Sequence of chain 1.D:
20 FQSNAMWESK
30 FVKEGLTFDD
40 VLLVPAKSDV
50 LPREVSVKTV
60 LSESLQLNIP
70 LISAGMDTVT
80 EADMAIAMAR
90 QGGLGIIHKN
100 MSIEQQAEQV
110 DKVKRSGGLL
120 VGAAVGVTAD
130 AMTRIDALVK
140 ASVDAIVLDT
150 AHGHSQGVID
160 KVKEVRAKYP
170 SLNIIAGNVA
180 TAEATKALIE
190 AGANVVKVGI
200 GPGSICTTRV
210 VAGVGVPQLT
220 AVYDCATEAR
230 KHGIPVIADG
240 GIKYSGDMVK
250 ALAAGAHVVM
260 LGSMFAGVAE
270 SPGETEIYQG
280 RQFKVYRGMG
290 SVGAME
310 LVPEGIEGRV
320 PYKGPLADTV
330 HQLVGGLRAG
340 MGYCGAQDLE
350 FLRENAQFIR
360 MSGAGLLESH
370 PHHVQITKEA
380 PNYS

Binding-site contacts:
Ligand atom C5 contacts residue ILE204 of chain 1.D at 3.5 Å (hydrophobic).
Ligand atom O3' contacts residue MET259 of chain 1.D at 3.4 Å (h-bond).
Ligand atom C3' contacts residue ASP238 of chain 1.D at 3.3 Å.
Ligand atom N7 contacts residue GLY287 of chain 1.D at 3.3 Å.
Ligand atom O6 contacts residue GLY287 of chain 1.D at 3.1 Å.
Ligand atom O6 contacts residue MET288 of chain 1.D at 3.2 Å (h-bond).
Ligand atom N1 contacts residue GLU313 of chain 1.D at 3.0 Å (salt-bridge).
Ligand atom N3 contacts residue 8LA1 of chain 1.W at 3.6 Å.
Ligand atom O3P contacts residue LEU260 of chain 1.D at 3.7 Å.
Ligand atom O2P contacts residue GLY261 of chain 1.D at 3.7 Å.
Ligand atom O6 contacts residue GLY314 of chain 1.D at 3.6 Å.
Ligand atom O2P contacts residue SER203 of chain 1.D at 2.7 Å (h-bond).
Ligand atom C2 contacts residue 8LA1 of chain 1.W at 3.3 Å.
Ligand atom O1P contacts residue SER203 of chain 1.D at 2.9 Å (h-bond).
Ligand atom O1P contacts residue GLY202 of chain 1.D at 3.6 Å.
Ligand atom C2 contacts residue GLU313 of chain 1.D at 3.6 Å.
Ligand atom C2 contacts residue CYS205 of chain 1.D at 3.2 Å (hydrophobic).
Ligand atom C6 contacts residue GLY289 of chain 1.D at 3.4 Å.
Ligand atom N1 contacts residue 8LA1 of chain 1.W at 3.6 Å.
Ligand atom O6 contacts residue GLY289 of chain 1.D at 2.7 Å (h-bond).
Ligand atom N7 contacts residue ILE204 of chain 1.D at 3.3 Å.
Ligand atom O2P contacts residue TYR285 of chain 1.D at 2.6 Å (h-bond).
Ligand atom O1P contacts residue GLY240 of chain 1.D at 2.9 Å (h-bond).
Ligand atom N7 contacts residue MET288 of chain 1.D at 3.0 Å (h-bond).
Ligand atom O3' contacts residue ALA73 of chain 1.D at 3.5 Å.
Ligand atom C2' contacts residue ASP238 of chain 1.D at 3.5 Å.
Ligand atom O2P contacts residue SER262 of chain 1.D at 2.8 Å (h-bond).
Ligand atom C8 contacts residue ILE204 of chain 1.D at 3.5 Å (hydrophobic).
Ligand atom O5' contacts residue GLY202 of chain 1.D at 3.6 Å.
Ligand atom O3P contacts residue SER262 of chain 1.D at 3.4 Å (h-bond).
Ligand atom N7 contacts residue MET75 of chain 1.D at 3.6 Å.
Ligand atom O3' contacts residue ASP238 of chain 1.D at 2.3 Å (salt-bridge).
Ligand atom C5' contacts residue TYR285 of chain 1.D at 3.6 Å (hydrophobic).
Ligand atom C8 contacts residue MET75 of chain 1.D at 3.4 Å (hydrophobic).
Ligand atom C4' contacts residue ASP238 of chain 1.D at 3.4 Å.
Ligand atom O3P contacts residue GLY261 of chain 1.D at 2.7 Å (h-bond).
Ligand atom N3 contacts residue CYS205 of chain 1.D at 3.6 Å.
Ligand atom C5 contacts residue MET288 of chain 1.D at 3.6 Å (hydrophobic).
Ligand atom O2' contacts residue ASP238 of chain 1.D at 2.3 Å (salt-bridge).
Ligand atom O5' contacts residue GLY239 of chain 1.D at 3.4 Å.

The protein below binds the small molecule below.
Small molecule (SMILES): O=c1[nH]cnc2c1ncn2[C@@H]1O[C@H](COP(=O)(O)O)[C@@H](O)[C@H]1O